Sequence of chain 4.A:
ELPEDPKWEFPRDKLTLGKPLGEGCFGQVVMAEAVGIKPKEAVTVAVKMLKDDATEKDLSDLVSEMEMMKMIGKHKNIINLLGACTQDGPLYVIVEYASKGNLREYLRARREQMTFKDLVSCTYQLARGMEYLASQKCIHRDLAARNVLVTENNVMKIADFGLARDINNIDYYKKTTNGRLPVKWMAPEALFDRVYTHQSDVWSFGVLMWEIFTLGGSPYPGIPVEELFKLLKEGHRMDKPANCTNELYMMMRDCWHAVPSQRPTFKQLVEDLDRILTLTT

Binding-site contacts:
Ligand atom C13 contacts residue ALA115 of chain 4.A at 3.1 Å (hydrophobic).
Ligand atom C22 contacts residue GLY38 of chain 4.A at 3.9 Å.
Ligand atom N19 contacts residue ALA115 of chain 4.A at 2.6 Å (h-bond).
Ligand atom C2 contacts residue ALA115 of chain 4.A at 3.6 Å (hydrophobic).
Ligand atom N3 contacts residue LEU181 of chain 4.A at 3.7 Å.
Ligand atom N3 contacts residue LEU35 of chain 4.A at 4.0 Å.
Ligand atom C5 contacts residue LEU181 of chain 4.A at 3.2 Å (hydrophobic).
Ligand atom C6 contacts residue LEU181 of chain 4.A at 3.5 Å (hydrophobic).
Ligand atom C6 contacts residue GLU113 of chain 4.A at 3.5 Å.
Ligand atom C2 contacts residue LEU181 of chain 4.A at 4.0 Å (hydrophobic).
Ligand atom CL20 contacts residue LEU181 of chain 4.A at 3.9 Å.
Ligand atom C12 contacts residue ASP192 of chain 4.A at 3.7 Å.
Ligand atom N1 contacts residue LEU181 of chain 4.A at 3.9 Å.
Ligand atom N19 contacts residue TYR114 of chain 4.A at 3.7 Å.
Ligand atom C14 contacts residue ALA115 of chain 4.A at 3.0 Å (hydrophobic).
Ligand atom C2 contacts residue LEU35 of chain 4.A at 3.7 Å (hydrophobic).
Ligand atom C9 contacts residue VAL43 of chain 4.A at 4.0 Å (hydrophobic).
Ligand atom C17 contacts residue LEU35 of chain 4.A at 4.0 Å (hydrophobic).
Ligand atom C15 contacts residue GLY118 of chain 4.A at 4.0 Å.
Ligand atom C23 contacts residue ASP192 of chain 4.A at 3.0 Å.
Ligand atom C18 contacts residue GLY118 of chain 4.A at 4.0 Å.
Ligand atom C6 contacts residue ALA63 of chain 4.A at 3.5 Å (hydrophobic).
Ligand atom CL20 contacts residue VAL112 of chain 4.A at 3.7 Å.
Ligand atom C4 contacts residue LEU181 of chain 4.A at 3.4 Å (hydrophobic).
Ligand atom C22 contacts residue GLU37 of chain 4.A at 3.4 Å.
Ligand atom C11 contacts residue ASP192 of chain 4.A at 3.2 Å.
Ligand atom C17 contacts residue GLY118 of chain 4.A at 4.0 Å.
Ligand atom C12 contacts residue LEU181 of chain 4.A at 3.9 Å (hydrophobic).
Ligand atom N1 contacts residue ALA115 of chain 4.A at 3.2 Å (h-bond).
Ligand atom C26 contacts residue LEU35 of chain 4.A at 3.7 Å (hydrophobic).
Ligand atom N24 contacts residue GLY38 of chain 4.A at 3.5 Å.
Ligand atom C16 contacts residue GLY118 of chain 4.A at 4.0 Å.
Ligand atom C6 contacts residue ALA115 of chain 4.A at 4.0 Å (hydrophobic).
Ligand atom N1 contacts residue LEU35 of chain 4.A at 4.0 Å.
Ligand atom C7 contacts residue LEU181 of chain 4.A at 4.0 Å (hydrophobic).
Ligand atom N19 contacts residue LEU35 of chain 4.A at 3.9 Å.
Ligand atom C14 contacts residue GLY118 of chain 4.A at 4.0 Å.
Ligand atom C32 contacts residue LYS33 of chain 4.A at 3.9 Å.
Ligand atom N1 contacts residue TYR114 of chain 4.A at 3.9 Å.
Ligand atom C14 contacts residue SER116 of chain 4.A at 4.0 Å.

This protein binds this small molecule.
Small molecule (SMILES): CC(C)(N)c1ccc(-c2nc(Nc3ccc(CCN4CCOCC4)cc3)ncc2Cl)cc1